Sequence of chain 45.A:
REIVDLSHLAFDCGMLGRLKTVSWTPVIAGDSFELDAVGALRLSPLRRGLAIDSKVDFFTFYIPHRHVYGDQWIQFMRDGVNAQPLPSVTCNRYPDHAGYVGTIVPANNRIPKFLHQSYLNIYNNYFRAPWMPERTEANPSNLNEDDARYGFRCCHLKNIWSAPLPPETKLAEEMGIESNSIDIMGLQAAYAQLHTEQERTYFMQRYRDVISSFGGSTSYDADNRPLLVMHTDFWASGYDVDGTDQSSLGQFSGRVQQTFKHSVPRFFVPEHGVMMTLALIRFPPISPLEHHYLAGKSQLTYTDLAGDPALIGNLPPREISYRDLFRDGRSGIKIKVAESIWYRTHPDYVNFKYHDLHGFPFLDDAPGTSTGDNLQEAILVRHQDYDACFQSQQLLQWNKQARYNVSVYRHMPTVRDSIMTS

Sequence of chain 41.A:
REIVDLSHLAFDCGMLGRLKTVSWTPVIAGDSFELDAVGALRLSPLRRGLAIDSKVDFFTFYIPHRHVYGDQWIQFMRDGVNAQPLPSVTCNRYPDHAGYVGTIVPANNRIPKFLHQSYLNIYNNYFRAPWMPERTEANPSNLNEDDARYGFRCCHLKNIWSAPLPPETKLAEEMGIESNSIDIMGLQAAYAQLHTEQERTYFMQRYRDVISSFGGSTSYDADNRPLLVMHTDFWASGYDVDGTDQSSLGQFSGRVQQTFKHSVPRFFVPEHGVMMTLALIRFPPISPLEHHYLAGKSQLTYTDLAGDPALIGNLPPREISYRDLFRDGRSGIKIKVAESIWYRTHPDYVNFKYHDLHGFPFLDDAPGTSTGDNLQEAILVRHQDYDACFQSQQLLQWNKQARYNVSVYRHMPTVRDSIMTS

Sequence of chain 45.C:
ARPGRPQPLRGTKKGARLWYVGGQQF

Binding-site contacts:
Ligand atom O3' contacts residue THR423 of chain 41.A at 3.8 Å.
Ligand atom C1' contacts residue DC1 of chain 45.E at 3.6 Å.
Ligand atom C5 contacts residue GLU208 of chain 45.A at 3.4 Å.
Ligand atom OP2 contacts residue ASP426 of chain 41.A at 2.8 Å (salt-bridge).
Ligand atom OP2 contacts residue ARG425 of chain 41.A at 3.8 Å.
Ligand atom C2' contacts residue DC1 of chain 45.E at 2.2 Å.
Ligand atom C4 contacts residue GLU208 of chain 45.A at 3.4 Å.
Ligand atom P contacts residue ARG425 of chain 41.A at 3.5 Å.
Ligand atom O5' contacts residue ARG28 of chain 45.C at 3.4 Å.
Ligand atom O3' contacts residue ARG425 of chain 41.A at 3.8 Å.
Ligand atom O5' contacts residue TYR31 of chain 45.C at 3.4 Å (h-bond).
Ligand atom OP1 contacts residue GLY34 of chain 45.C at 3.8 Å.
Ligand atom O5' contacts residue ARG425 of chain 41.A at 2.8 Å.
Ligand atom N3 contacts residue ARG425 of chain 41.A at 3.1 Å (salt-bridge).
Ligand atom OP2 contacts residue DC1 of chain 45.H at 2.0 Å.
Ligand atom N6 contacts residue GLU208 of chain 45.A at 3.4 Å (salt-bridge).
Ligand atom C2 contacts residue GLU208 of chain 45.A at 1.6 Å.
Ligand atom N1 contacts residue ARG425 of chain 41.A at 3.6 Å (salt-bridge).
Ligand atom O5' contacts residue DC1 of chain 45.H at 2.6 Å.
Ligand atom P contacts residue DC1 of chain 45.H at 2.5 Å.
Ligand atom C5' contacts residue TYR31 of chain 45.C at 2.9 Å (hydrophobic).
Ligand atom OP1 contacts residue ARG28 of chain 45.C at 3.2 Å (salt-bridge).
Ligand atom OP2 contacts residue THR423 of chain 41.A at 2.9 Å.
Ligand atom N3 contacts residue PHE212 of chain 45.A at 2.9 Å.
Ligand atom C4' contacts residue DC1 of chain 45.H at 2.8 Å.
Ligand atom N3 contacts residue GLU208 of chain 45.A at 2.7 Å (salt-bridge).
Ligand atom C2 contacts residue ARG425 of chain 41.A at 3.1 Å.
Ligand atom O3' contacts residue DC1 of chain 45.E at 3.3 Å.
Ligand atom C4 contacts residue ARG425 of chain 41.A at 3.6 Å.
Ligand atom C5' contacts residue ARG28 of chain 45.C at 3.1 Å.
Ligand atom O3' contacts residue ARG28 of chain 45.C at 3.5 Å (salt-bridge).
Ligand atom C1' contacts residue ALA27 of chain 45.C at 3.8 Å (hydrophobic).
Ligand atom C5' contacts residue DC1 of chain 45.H at 2.3 Å.
Ligand atom N1 contacts residue GLU208 of chain 45.A at 1.5 Å (salt-bridge).
Ligand atom C2 contacts residue PHE212 of chain 45.A at 3.8 Å (hydrophobic).
Ligand atom C6 contacts residue GLU208 of chain 45.A at 2.6 Å.
Ligand atom C3' contacts residue DC1 of chain 45.E at 2.9 Å.
Ligand atom O4' contacts residue PHE212 of chain 45.A at 3.4 Å.
Ligand atom O4' contacts residue ARG425 of chain 41.A at 3.7 Å.
Ligand atom C1' contacts residue PHE212 of chain 45.A at 3.5 Å (hydrophobic).

A small-molecule ligand and the protein it binds are described below.
Small molecule (SMILES): Nc1ncnc2c1N1CN2[C@H]2C[C@]3(OP3(O)(O)OC[C@H]3OCC[C@@H]3O[P](=O)(O)OC[C@H]3O[C@@H]1C[C@@H]3O)[C@@H](CO[P](=O)(O)O[C@H]1CCO[C@@H]1COP(=O)=O)O2